A protein and the small-molecule ligand that binds it are described below.
Small molecule (SMILES): CC(=O)Nc1sccc1C(=O)O

Binding-site contacts:
Ligand atom S6 contacts residue LYS296 of chain 1.A at 4.0 Å.
Ligand atom C12 contacts residue GLN258 of chain 1.A at 4.0 Å.
Ligand atom C13 contacts residue GLY260 of chain 1.A at 3.5 Å.
Ligand atom C4 contacts residue VAL295 of chain 1.A at 4.2 Å (hydrophobic).
Ligand atom C12 contacts residue GLY260 of chain 1.A at 3.4 Å.
Ligand atom C13 contacts residue THR259 of chain 1.A at 4.4 Å.
Ligand atom S6 contacts residue PRO294 of chain 1.A at 3.5 Å (h-bond).
Ligand atom O14 contacts residue GLN258 of chain 1.A at 4.1 Å.
Ligand atom O9 contacts residue LYS296 of chain 1.A at 3.6 Å.
Ligand atom O14 contacts residue THR259 of chain 1.A at 3.5 Å.
Ligand atom C5 contacts residue LYS296 of chain 1.A at 3.6 Å.
Ligand atom C4 contacts residue LYS296 of chain 1.A at 3.7 Å.
Ligand atom N1 contacts residue LYS296 of chain 1.A at 4.4 Å.
Ligand atom O8 contacts residue LYS296 of chain 1.A at 4.2 Å.
Ligand atom O14 contacts residue GLY260 of chain 1.A at 2.8 Å (h-bond).
Ligand atom S6 contacts residue VAL295 of chain 1.A at 4.1 Å.
Ligand atom S6 contacts residue GLN258 of chain 1.A at 4.0 Å.
Ligand atom C7 contacts residue LYS296 of chain 1.A at 3.8 Å.
Ligand atom C5 contacts residue VAL295 of chain 1.A at 3.5 Å (hydrophobic).
Ligand atom C3 contacts residue LYS296 of chain 1.A at 3.5 Å.
Ligand atom C5 contacts residue PRO294 of chain 1.A at 3.9 Å (hydrophobic).
Ligand atom C2 contacts residue LYS296 of chain 1.A at 3.9 Å.

Sequence of chain 1.A:
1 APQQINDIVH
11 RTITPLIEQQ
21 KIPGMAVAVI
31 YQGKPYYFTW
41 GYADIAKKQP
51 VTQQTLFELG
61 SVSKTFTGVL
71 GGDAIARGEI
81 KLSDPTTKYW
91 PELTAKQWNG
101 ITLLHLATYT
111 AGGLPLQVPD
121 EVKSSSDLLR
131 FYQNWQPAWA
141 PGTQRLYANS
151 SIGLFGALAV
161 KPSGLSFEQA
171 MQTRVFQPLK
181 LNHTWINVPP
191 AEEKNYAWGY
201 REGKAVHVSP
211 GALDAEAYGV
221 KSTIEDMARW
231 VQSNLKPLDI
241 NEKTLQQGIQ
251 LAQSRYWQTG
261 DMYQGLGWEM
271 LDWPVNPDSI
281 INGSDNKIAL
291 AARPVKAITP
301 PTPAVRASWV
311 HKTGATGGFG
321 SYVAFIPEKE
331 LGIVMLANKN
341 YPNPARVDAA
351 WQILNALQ